Binding-site contacts:
Ligand atom C10 contacts residue VAL60 of chain 1.A at 4.0 Å (hydrophobic).
Ligand atom N2 contacts residue ILE48 of chain 1.A at 4.0 Å.
Ligand atom C13 contacts residue ILE48 of chain 1.A at 3.8 Å (hydrophobic).
Ligand atom N2 contacts residue SER103 of chain 1.A at 3.9 Å.
Ligand atom C7 contacts residue PHE104 of chain 1.A at 3.3 Å (hydrophobic).
Ligand atom C5 contacts residue PHE422 of chain 1.A at 3.4 Å (hydrophobic).
Ligand atom C3 contacts residue GOL1 of chain 1.K at 3.5 Å.
Ligand atom F1 contacts residue ARG57 of chain 1.A at 4.0 Å.
Ligand atom F1 contacts residue TRP33 of chain 1.A at 3.8 Å.
Ligand atom C12 contacts residue ILE48 of chain 1.A at 3.7 Å (hydrophobic).
Ligand atom C7 contacts residue ALA53 of chain 1.A at 4.0 Å (hydrophobic).
Ligand atom N1 contacts residue GOL1 of chain 1.K at 3.8 Å.
Ligand atom F1 contacts residue PHE104 of chain 1.A at 3.9 Å.
Ligand atom C11 contacts residue TRP56 of chain 1.A at 3.6 Å (hydrophobic).
Ligand atom C6 contacts residue PHE104 of chain 1.A at 3.5 Å (hydrophobic).
Ligand atom C4 contacts residue PHE422 of chain 1.A at 3.7 Å (hydrophobic).
Ligand atom N2 contacts residue GOL1 of chain 1.K at 3.7 Å.
Ligand atom N2 contacts residue PHE104 of chain 1.A at 3.4 Å.
Ligand atom C10 contacts residue MET85 of chain 1.A at 3.6 Å (hydrophobic).
Ligand atom C9 contacts residue VAL60 of chain 1.A at 3.8 Å (hydrophobic).
Ligand atom C12 contacts residue TRP56 of chain 1.A at 3.4 Å (hydrophobic).
Ligand atom C9 contacts residue ARG57 of chain 1.A at 3.8 Å.
Ligand atom C9 contacts residue TRP56 of chain 1.A at 3.8 Å (hydrophobic).
Ligand atom C2 contacts residue GOL1 of chain 1.K at 3.7 Å.
Ligand atom C11 contacts residue SER103 of chain 1.A at 3.8 Å.
Ligand atom C5 contacts residue TRP56 of chain 1.A at 4.0 Å (hydrophobic).
Ligand atom N1 contacts residue ILE48 of chain 1.A at 3.6 Å.
Ligand atom C10 contacts residue TRP56 of chain 1.A at 3.6 Å (hydrophobic).
Ligand atom C4 contacts residue GOL1 of chain 1.K at 3.6 Å.
Ligand atom N1 contacts residue TRP56 of chain 1.A at 3.7 Å.
Ligand atom C13 contacts residue TRP56 of chain 1.A at 3.8 Å (hydrophobic).
Ligand atom C5 contacts residue SER103 of chain 1.A at 3.6 Å.
Ligand atom C8 contacts residue ALA53 of chain 1.A at 3.5 Å (hydrophobic).
Ligand atom F1 contacts residue ALA53 of chain 1.A at 3.1 Å.
Ligand atom C5 contacts residue GOL1 of chain 1.K at 3.7 Å.
Ligand atom C10 contacts residue LEU83 of chain 1.A at 3.7 Å (hydrophobic).
Ligand atom C3 contacts residue PHE422 of chain 1.A at 3.3 Å (hydrophobic).
Ligand atom C11 contacts residue MET85 of chain 1.A at 3.9 Å (hydrophobic).
Ligand atom C9 contacts residue LEU83 of chain 1.A at 3.8 Å (hydrophobic).
Ligand atom C6 contacts residue TRP56 of chain 1.A at 3.9 Å (hydrophobic).

A small-molecule ligand and the protein it binds are described below.
Small molecule (SMILES): Fc1cccc(NN=Cc2ccc(Cl)cc2)c1

Sequence of chain 1.A:
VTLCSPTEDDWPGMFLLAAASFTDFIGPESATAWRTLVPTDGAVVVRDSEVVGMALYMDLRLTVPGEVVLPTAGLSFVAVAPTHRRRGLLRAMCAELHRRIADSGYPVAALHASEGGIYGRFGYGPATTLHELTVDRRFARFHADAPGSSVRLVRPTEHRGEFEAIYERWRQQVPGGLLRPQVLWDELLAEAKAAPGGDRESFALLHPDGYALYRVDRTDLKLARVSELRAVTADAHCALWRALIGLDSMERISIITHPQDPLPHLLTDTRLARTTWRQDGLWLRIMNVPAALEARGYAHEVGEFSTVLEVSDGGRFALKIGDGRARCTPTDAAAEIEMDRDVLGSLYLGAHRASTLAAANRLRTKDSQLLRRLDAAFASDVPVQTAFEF